Binding-site contacts:
Ligand atom O26 contacts residue NAP1 of chain 1.C at 2.7 Å.
Ligand atom C26 contacts residue TYR155 of chain 1.A at 3.5 Å (hydrophobic).
Ligand atom C17 contacts residue SER142 of chain 1.A at 4.1 Å.
Ligand atom C17 contacts residue VAL143 of chain 1.A at 3.9 Å (hydrophobic).
Ligand atom C19 contacts residue ARG258 of chain 1.A at 3.7 Å.
Ligand atom C13 contacts residue PRO187 of chain 1.A at 3.9 Å (hydrophobic).
Ligand atom C26 contacts residue NAP1 of chain 1.C at 3.6 Å.
Ligand atom C25 contacts residue TYR155 of chain 1.A at 3.4 Å (hydrophobic).
Ligand atom C10 contacts residue TYR218 of chain 1.A at 3.4 Å (hydrophobic).
Ligand atom C10 contacts residue LEU149 of chain 1.A at 3.2 Å (hydrophobic).
Ligand atom C19 contacts residue PRO187 of chain 1.A at 4.1 Å (hydrophobic).
Ligand atom C2 contacts residue LEU149 of chain 1.A at 3.9 Å (hydrophobic).
Ligand atom C5 contacts residue ARG258 of chain 1.A at 3.1 Å.
Ligand atom C3 contacts residue LEU149 of chain 1.A at 3.3 Å (hydrophobic).
Ligand atom C13 contacts residue LEU149 of chain 1.A at 3.9 Å (hydrophobic).
Ligand atom C27 contacts residue GLY144 of chain 1.A at 3.6 Å.
Ligand atom O26 contacts residue TYR155 of chain 1.A at 3.3 Å (h-bond).
Ligand atom C27 contacts residue SER142 of chain 1.A at 3.7 Å.
Ligand atom C1 contacts residue HIS221 of chain 1.A at 4.0 Å.
Ligand atom C4 contacts residue ARG258 of chain 1.A at 4.1 Å.
Ligand atom C12 contacts residue LEU149 of chain 1.A at 3.7 Å (hydrophobic).
Ligand atom C27 contacts residue VAL143 of chain 1.A at 4.0 Å (hydrophobic).
Ligand atom C19 contacts residue LEU149 of chain 1.A at 3.8 Å (hydrophobic).
Ligand atom C4 contacts residue LEU149 of chain 1.A at 3.7 Å (hydrophobic).
Ligand atom C11 contacts residue TYR218 of chain 1.A at 3.6 Å (hydrophobic).
Ligand atom C18 contacts residue GLY186 of chain 1.A at 3.9 Å.
Ligand atom C26 contacts residue SER142 of chain 1.A at 3.5 Å.
Ligand atom C27 contacts residue TYR155 of chain 1.A at 3.9 Å (hydrophobic).
Ligand atom C27 contacts residue LEU149 of chain 1.A at 3.6 Å (hydrophobic).
Ligand atom C19 contacts residue VAL143 of chain 1.A at 3.0 Å (hydrophobic).
Ligand atom C18 contacts residue PRO187 of chain 1.A at 4.0 Å (hydrophobic).
Ligand atom C6 contacts residue ARG258 of chain 1.A at 3.5 Å.
Ligand atom C25 contacts residue PHE192 of chain 1.A at 3.5 Å (hydrophobic).
Ligand atom C18 contacts residue VAL143 of chain 1.A at 2.7 Å (hydrophobic).
Ligand atom O26 contacts residue GLY186 of chain 1.A at 3.7 Å.
Ligand atom O26 contacts residue SER142 of chain 1.A at 2.8 Å (h-bond).
Ligand atom O1 contacts residue HIS221 of chain 1.A at 3.3 Å (h-bond).
Ligand atom C25 contacts residue NAP1 of chain 1.C at 3.5 Å.
Ligand atom O1 contacts residue GLU282 of chain 1.A at 3.5 Å (salt-bridge).
Ligand atom C11 contacts residue LEU149 of chain 1.A at 3.3 Å (hydrophobic).

This small molecule binds to this protein.
Small molecule (SMILES): C[C@]12CC[C@H]3C(=CCc4cc(O)ccc43)[C@@H]1CCC2=O

Sequence of chain 1.A:
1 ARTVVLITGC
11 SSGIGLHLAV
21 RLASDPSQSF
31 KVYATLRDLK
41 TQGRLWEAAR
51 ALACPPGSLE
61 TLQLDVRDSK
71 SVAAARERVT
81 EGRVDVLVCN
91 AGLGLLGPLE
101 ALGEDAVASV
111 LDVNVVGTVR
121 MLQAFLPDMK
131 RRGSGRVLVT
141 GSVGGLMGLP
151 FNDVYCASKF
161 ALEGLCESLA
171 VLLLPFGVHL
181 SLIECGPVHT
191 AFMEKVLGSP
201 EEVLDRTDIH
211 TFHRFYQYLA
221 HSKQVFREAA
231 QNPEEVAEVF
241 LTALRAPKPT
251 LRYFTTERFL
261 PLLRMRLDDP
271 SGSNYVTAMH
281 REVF